Binding-site contacts:
Ligand atom C7 contacts residue LYS168 of chain 1.A at 4.4 Å.
Ligand atom N2 contacts residue ASN164 of chain 1.A at 3.0 Å (h-bond).
Ligand atom O7 contacts residue TRP220 of chain 1.A at 4.0 Å.
Ligand atom O7 contacts residue LYS168 of chain 1.A at 3.2 Å (salt-bridge).
Ligand atom C3 contacts residue ASN164 of chain 1.A at 3.9 Å.
Ligand atom C4 contacts residue ASN164 of chain 1.A at 4.3 Å.
Ligand atom C1 contacts residue ASN164 of chain 1.A at 1.4 Å.
Ligand atom C5 contacts residue ASN164 of chain 1.A at 3.6 Å.
Ligand atom C5 contacts residue GLY235 of chain 1.A at 4.5 Å.
Ligand atom C7 contacts residue ASN164 of chain 1.A at 3.8 Å.
Ligand atom O7 contacts residue ASN164 of chain 1.A at 4.2 Å.
Ligand atom C8 contacts residue TRP220 of chain 1.A at 4.2 Å (hydrophobic).
Ligand atom O4 contacts residue GLY235 of chain 1.A at 4.2 Å.
Ligand atom C2 contacts residue ASN164 of chain 1.A at 2.6 Å.
Ligand atom O6 contacts residue GLY235 of chain 1.A at 3.6 Å.
Ligand atom C6 contacts residue ARG160 of chain 1.A at 4.0 Å.
Ligand atom O6 contacts residue ARG160 of chain 1.A at 3.7 Å.
Ligand atom C6 contacts residue GLY235 of chain 1.A at 3.2 Å.
Ligand atom C7 contacts residue TRP220 of chain 1.A at 4.2 Å (hydrophobic).
Ligand atom O5 contacts residue ASN164 of chain 1.A at 2.4 Å (h-bond).

Sequence of chain 1.A:
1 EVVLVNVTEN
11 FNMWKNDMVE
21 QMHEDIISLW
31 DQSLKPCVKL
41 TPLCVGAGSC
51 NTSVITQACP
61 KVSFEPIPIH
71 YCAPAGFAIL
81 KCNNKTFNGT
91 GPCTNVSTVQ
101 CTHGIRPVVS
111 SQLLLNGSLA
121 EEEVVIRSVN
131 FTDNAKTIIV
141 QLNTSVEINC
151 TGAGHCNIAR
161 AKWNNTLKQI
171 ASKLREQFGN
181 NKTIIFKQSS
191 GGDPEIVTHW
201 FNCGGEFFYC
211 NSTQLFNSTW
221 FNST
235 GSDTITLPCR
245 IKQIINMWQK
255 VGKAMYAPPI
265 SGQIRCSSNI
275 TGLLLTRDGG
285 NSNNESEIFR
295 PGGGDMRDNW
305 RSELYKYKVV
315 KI

A small-molecule ligand and the protein it binds are described below.
Small molecule (SMILES): CC(=O)N[C@@H]1[C@@H](O)[C@H](O)[C@@H](CO)O[C@H]1O